A protein and the small-molecule ligand that binds it are described below.
Small molecule (SMILES): CC(=O)N[C@H]1[C@H](O[C@H]2[C@H](O)[C@@H](NC(C)=O)CO[C@@H]2CO)O[C@H](CO)[C@@H](O)[C@@H]1O

Binding-site contacts:
Ligand atom N2 contacts residue ASN708 of chain 1.C at 2.8 Å (h-bond).
Ligand atom C4 contacts residue ASN708 of chain 1.C at 4.2 Å.
Ligand atom C7 contacts residue ASN708 of chain 1.C at 3.5 Å.
Ligand atom N2 contacts residue ASN721 of chain 1.C at 3.1 Å (h-bond).
Ligand atom O5 contacts residue ASN708 of chain 1.C at 2.4 Å (h-bond).
Ligand atom C1 contacts residue ASN721 of chain 1.C at 4.0 Å.
Ligand atom C1 contacts residue ASN708 of chain 1.C at 1.4 Å.
Ligand atom C2 contacts residue ASN721 of chain 1.C at 3.9 Å.
Ligand atom C3 contacts residue ASN708 of chain 1.C at 3.8 Å.
Ligand atom C7 contacts residue ASN721 of chain 1.C at 4.0 Å.
Ligand atom C5 contacts residue ASN708 of chain 1.C at 3.6 Å.
Ligand atom C8 contacts residue SER709 of chain 1.C at 3.7 Å.
Ligand atom C8 contacts residue ASN708 of chain 1.C at 3.3 Å.
Ligand atom C3 contacts residue ASN721 of chain 1.C at 4.0 Å.
Ligand atom C2 contacts residue ASN708 of chain 1.C at 2.4 Å.

Sequence of chain 1.C:
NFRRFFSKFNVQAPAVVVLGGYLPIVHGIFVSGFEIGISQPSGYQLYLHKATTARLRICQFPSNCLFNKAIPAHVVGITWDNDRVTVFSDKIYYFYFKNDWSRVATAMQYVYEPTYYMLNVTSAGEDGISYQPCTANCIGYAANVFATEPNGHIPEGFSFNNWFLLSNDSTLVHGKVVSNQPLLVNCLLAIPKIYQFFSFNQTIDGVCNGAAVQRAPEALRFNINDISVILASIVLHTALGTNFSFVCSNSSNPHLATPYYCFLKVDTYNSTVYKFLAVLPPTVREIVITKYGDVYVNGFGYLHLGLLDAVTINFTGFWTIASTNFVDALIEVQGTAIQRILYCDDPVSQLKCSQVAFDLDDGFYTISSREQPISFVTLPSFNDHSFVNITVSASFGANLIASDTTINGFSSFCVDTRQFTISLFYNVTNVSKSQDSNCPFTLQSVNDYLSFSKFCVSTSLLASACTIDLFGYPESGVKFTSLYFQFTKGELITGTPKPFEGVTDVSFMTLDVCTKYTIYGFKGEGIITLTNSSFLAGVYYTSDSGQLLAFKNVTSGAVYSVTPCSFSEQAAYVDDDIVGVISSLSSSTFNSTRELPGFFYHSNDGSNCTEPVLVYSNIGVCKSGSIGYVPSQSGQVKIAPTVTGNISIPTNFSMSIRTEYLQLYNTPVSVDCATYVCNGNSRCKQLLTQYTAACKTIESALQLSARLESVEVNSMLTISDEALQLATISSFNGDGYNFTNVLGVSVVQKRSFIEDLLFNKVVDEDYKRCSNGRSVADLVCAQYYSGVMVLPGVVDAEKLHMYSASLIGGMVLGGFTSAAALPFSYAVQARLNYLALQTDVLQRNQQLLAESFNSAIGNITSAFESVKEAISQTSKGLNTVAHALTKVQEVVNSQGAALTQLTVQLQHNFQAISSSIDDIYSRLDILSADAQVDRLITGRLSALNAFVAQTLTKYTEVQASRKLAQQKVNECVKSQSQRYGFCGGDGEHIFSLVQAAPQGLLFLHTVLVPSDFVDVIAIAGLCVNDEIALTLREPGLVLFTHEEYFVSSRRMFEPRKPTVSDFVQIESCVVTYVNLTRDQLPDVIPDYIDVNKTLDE